This protein binds this small molecule.
Small molecule (SMILES): Nc1ncnc2c1ncn2[C@@H]1O[C@H](CO[P](=O)(O)O[P](=O)(O)NP(=O)(O)O)[C@@H](O)[C@H]1O

Binding-site contacts:
Ligand atom N3B contacts residue ARG357 of chain 1.E at 2.7 Å (salt-bridge).
Ligand atom O3G contacts residue ARG269 of chain 1.B at 2.4 Å (salt-bridge).
Ligand atom N7 contacts residue PHE432 of chain 1.B at 3.3 Å.
Ligand atom O1A contacts residue ARG357 of chain 1.E at 2.8 Å (salt-bridge).
Ligand atom C8 contacts residue GLY244 of chain 1.B at 3.2 Å.
Ligand atom O1B contacts residue MG1 of chain 1.O at 2.8 Å.
Ligand atom O2B contacts residue PRO240 of chain 1.B at 3.1 Å (h-bond).
Ligand atom O2A contacts residue VAL247 of chain 1.B at 3.0 Å.
Ligand atom O5' contacts residue GLY244 of chain 1.B at 3.4 Å.
Ligand atom C4 contacts residue PHE432 of chain 1.B at 3.4 Å (hydrophobic).
Ligand atom O3A contacts residue GLY244 of chain 1.B at 2.5 Å (h-bond).
Ligand atom O2A contacts residue THR246 of chain 1.B at 3.4 Å (h-bond).
Ligand atom O1A contacts residue MG1 of chain 1.O at 3.0 Å.
Ligand atom N7 contacts residue GLY244 of chain 1.B at 3.2 Å.
Ligand atom O2B contacts residue LYS245 of chain 1.B at 3.1 Å.
Ligand atom O3A contacts residue LYS245 of chain 1.B at 3.3 Å (salt-bridge).
Ligand atom O3G contacts residue MG1 of chain 1.O at 3.5 Å.
Ligand atom O3G contacts residue ARG357 of chain 1.E at 2.8 Å (salt-bridge).
Ligand atom O2G contacts residue MG1 of chain 1.O at 2.0 Å.
Ligand atom O2B contacts residue ALA243 of chain 1.B at 2.9 Å (h-bond).
Ligand atom O1B contacts residue LYS245 of chain 1.B at 2.9 Å (salt-bridge).
Ligand atom O2G contacts residue THR246 of chain 1.B at 3.0 Å (h-bond).
Ligand atom PB contacts residue MG1 of chain 1.O at 3.2 Å.
Ligand atom PA contacts residue GLY244 of chain 1.B at 3.4 Å.
Ligand atom N9 contacts residue PHE432 of chain 1.B at 3.5 Å.
Ligand atom C6 contacts residue PHE432 of chain 1.B at 3.4 Å (hydrophobic).
Ligand atom O2A contacts residue GLY244 of chain 1.B at 3.2 Å.
Ligand atom C8 contacts residue PHE432 of chain 1.B at 3.5 Å (hydrophobic).
Ligand atom N6 contacts residue PHE432 of chain 1.B at 3.0 Å.
Ligand atom O1G contacts residue TYR328 of chain 1.E at 3.2 Å.
Ligand atom N3B contacts residue MG1 of chain 1.O at 2.5 Å.
Ligand atom O2B contacts residue GLY242 of chain 1.B at 2.9 Å (h-bond).
Ligand atom O3' contacts residue ARG357 of chain 1.E at 2.8 Å.
Ligand atom PG contacts residue MG1 of chain 1.O at 2.7 Å.
Ligand atom PB contacts residue GLY244 of chain 1.B at 3.4 Å.
Ligand atom O3G contacts residue TYR328 of chain 1.E at 3.3 Å (h-bond).
Ligand atom PG contacts residue ARG357 of chain 1.E at 3.4 Å.
Ligand atom O1B contacts residue THR246 of chain 1.B at 2.9 Å (h-bond).
Ligand atom O2B contacts residue GLY244 of chain 1.B at 3.4 Å (h-bond).
Ligand atom C5 contacts residue PHE432 of chain 1.B at 3.2 Å (hydrophobic).

Sequence of chain 1.E:
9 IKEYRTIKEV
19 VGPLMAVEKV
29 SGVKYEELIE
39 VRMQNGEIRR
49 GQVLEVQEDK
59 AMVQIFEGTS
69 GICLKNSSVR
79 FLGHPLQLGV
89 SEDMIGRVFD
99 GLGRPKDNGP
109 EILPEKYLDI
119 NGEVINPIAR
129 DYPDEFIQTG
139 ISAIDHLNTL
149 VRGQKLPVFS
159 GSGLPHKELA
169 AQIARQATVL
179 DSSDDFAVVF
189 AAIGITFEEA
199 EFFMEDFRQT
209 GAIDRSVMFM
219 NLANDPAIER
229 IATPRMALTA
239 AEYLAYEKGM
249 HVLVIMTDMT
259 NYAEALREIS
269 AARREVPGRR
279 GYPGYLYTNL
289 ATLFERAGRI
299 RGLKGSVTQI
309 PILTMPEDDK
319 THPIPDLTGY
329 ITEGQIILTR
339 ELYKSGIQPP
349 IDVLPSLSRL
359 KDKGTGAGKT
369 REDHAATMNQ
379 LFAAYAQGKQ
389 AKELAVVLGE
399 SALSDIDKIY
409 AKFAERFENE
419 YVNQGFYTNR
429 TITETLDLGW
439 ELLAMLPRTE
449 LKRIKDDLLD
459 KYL

Sequence of chain 1.B:
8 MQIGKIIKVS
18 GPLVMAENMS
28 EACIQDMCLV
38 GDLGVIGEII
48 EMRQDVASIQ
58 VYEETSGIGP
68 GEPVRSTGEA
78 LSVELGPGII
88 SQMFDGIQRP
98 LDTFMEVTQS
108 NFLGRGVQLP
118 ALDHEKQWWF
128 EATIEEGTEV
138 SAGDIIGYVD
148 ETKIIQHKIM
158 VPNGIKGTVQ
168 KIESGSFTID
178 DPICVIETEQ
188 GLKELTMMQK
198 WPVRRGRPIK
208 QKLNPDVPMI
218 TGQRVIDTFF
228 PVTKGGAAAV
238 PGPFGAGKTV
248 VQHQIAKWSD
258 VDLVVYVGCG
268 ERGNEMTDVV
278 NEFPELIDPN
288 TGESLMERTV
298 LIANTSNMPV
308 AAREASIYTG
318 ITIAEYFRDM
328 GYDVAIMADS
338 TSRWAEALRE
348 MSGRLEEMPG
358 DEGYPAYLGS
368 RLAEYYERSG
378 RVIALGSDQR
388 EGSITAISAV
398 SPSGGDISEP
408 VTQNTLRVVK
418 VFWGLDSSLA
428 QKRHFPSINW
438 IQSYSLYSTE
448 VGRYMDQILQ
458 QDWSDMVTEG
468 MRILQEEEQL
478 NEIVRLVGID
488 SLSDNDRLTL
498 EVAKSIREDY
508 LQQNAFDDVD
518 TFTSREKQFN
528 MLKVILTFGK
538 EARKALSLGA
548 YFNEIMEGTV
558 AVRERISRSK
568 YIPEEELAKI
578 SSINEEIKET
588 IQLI